This protein binds this small molecule.
Small molecule (SMILES): O=c1[nH]cnc2c([C@@H]3N[C@H](CO)[C@@H](O)[C@H]3O)c[nH]c12

Binding-site contacts:
Ligand atom C2 contacts residue ASN23 of chain 1.B at 3.2 Å.
Ligand atom C4' contacts residue ASN197 of chain 1.B at 3.4 Å.
Ligand atom O2' contacts residue ASP262 of chain 1.B at 3.3 Å (salt-bridge).
Ligand atom C2 contacts residue ASP51 of chain 1.B at 3.4 Å.
Ligand atom C4 contacts residue ASP51 of chain 1.B at 3.3 Å.
Ligand atom N4' contacts residue GLU195 of chain 1.B at 3.8 Å.
Ligand atom C3' contacts residue ASP262 of chain 1.B at 3.2 Å.
Ligand atom C5' contacts residue GLU195 of chain 1.B at 3.4 Å.
Ligand atom O2' contacts residue ASP25 of chain 1.B at 2.8 Å (salt-bridge).
Ligand atom C3' contacts residue ASP25 of chain 1.B at 3.5 Å.
Ligand atom O2' contacts residue ASP26 of chain 1.B at 3.4 Å (salt-bridge).
Ligand atom N4' contacts residue ASN197 of chain 1.B at 3.0 Å (h-bond).
Ligand atom C5' contacts residue MET175 of chain 1.B at 3.7 Å (hydrophobic).
Ligand atom O3' contacts residue MET175 of chain 1.B at 3.8 Å.
Ligand atom C9 contacts residue ASP51 of chain 1.B at 3.7 Å.
Ligand atom C5 contacts residue TRP261 of chain 1.B at 3.8 Å (hydrophobic).
Ligand atom O3' contacts residue THR148 of chain 1.B at 2.9 Å (h-bond).
Ligand atom N7 contacts residue TRP94 of chain 1.B at 3.6 Å.
Ligand atom C2' contacts residue CA1 of chain 1.F at 3.5 Å.
Ligand atom O2' contacts residue ASN23 of chain 1.B at 3.8 Å.
Ligand atom O5' contacts residue ASN184 of chain 1.B at 2.9 Å (h-bond).
Ligand atom C5' contacts residue TRP261 of chain 1.B at 3.5 Å (hydrophobic).
Ligand atom C1' contacts residue ASP51 of chain 1.B at 3.4 Å.
Ligand atom C4' contacts residue MET175 of chain 1.B at 3.6 Å (hydrophobic).
Ligand atom C5 contacts residue TRP94 of chain 1.B at 3.6 Å (hydrophobic).
Ligand atom O2' contacts residue ASP51 of chain 1.B at 3.6 Å.
Ligand atom O3' contacts residue ASP262 of chain 1.B at 2.5 Å (salt-bridge).
Ligand atom N3 contacts residue ASN23 of chain 1.B at 3.6 Å (h-bond).
Ligand atom C2' contacts residue ASP25 of chain 1.B at 3.5 Å.
Ligand atom N7 contacts residue TRP261 of chain 1.B at 3.7 Å.
Ligand atom C6 contacts residue TRP94 of chain 1.B at 3.6 Å (hydrophobic).
Ligand atom O3' contacts residue ASN197 of chain 1.B at 3.1 Å (h-bond).
Ligand atom C3' contacts residue CA1 of chain 1.F at 3.5 Å.
Ligand atom N1 contacts residue TRP94 of chain 1.B at 3.6 Å.
Ligand atom N3 contacts residue ASP51 of chain 1.B at 2.6 Å (salt-bridge).
Ligand atom O6 contacts residue TRP94 of chain 1.B at 3.4 Å.
Ligand atom C4' contacts residue GLU195 of chain 1.B at 3.4 Å.
Ligand atom O5' contacts residue GLU195 of chain 1.B at 2.6 Å (salt-bridge).
Ligand atom O2' contacts residue CA1 of chain 1.F at 2.5 Å.
Ligand atom O3' contacts residue CA1 of chain 1.F at 2.5 Å.

Sequence of chain 1.B:
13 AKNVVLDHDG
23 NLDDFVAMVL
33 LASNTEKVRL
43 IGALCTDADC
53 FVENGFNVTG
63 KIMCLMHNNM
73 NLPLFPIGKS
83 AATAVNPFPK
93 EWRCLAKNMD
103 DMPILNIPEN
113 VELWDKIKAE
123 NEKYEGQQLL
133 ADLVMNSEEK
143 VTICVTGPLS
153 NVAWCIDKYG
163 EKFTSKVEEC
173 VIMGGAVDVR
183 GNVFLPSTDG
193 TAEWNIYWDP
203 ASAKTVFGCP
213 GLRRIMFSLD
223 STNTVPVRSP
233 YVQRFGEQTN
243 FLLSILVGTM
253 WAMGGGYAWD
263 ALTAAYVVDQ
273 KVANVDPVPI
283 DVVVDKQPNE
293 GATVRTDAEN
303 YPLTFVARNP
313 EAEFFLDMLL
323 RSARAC